Binding-site contacts:
Ligand atom O5 contacts residue ASN350 of chain 1.C at 2.4 Å (h-bond).
Ligand atom O5 contacts residue THR335 of chain 1.C at 4.3 Å.
Ligand atom C8 contacts residue ASN350 of chain 1.C at 4.5 Å.
Ligand atom C3 contacts residue ASN350 of chain 1.C at 3.8 Å.
Ligand atom O5 contacts residue ARG337 of chain 1.C at 4.5 Å.
Ligand atom O5 contacts residue GLY336 of chain 1.C at 4.4 Å.
Ligand atom C5 contacts residue ARG337 of chain 1.C at 3.6 Å.
Ligand atom C7 contacts residue ASN350 of chain 1.C at 3.2 Å.
Ligand atom C6 contacts residue ARG337 of chain 1.C at 3.7 Å.
Ligand atom C5 contacts residue ASN350 of chain 1.C at 3.7 Å.
Ligand atom C5 contacts residue PHE348 of chain 1.C at 4.4 Å (hydrophobic).
Ligand atom O6 contacts residue ASN350 of chain 1.C at 4.4 Å.
Ligand atom O4 contacts residue ARG337 of chain 1.C at 4.3 Å.
Ligand atom C6 contacts residue PHE348 of chain 1.C at 3.7 Å (hydrophobic).
Ligand atom C1 contacts residue ASN350 of chain 1.C at 1.4 Å.
Ligand atom C3 contacts residue GLY336 of chain 1.C at 4.4 Å.
Ligand atom C1 contacts residue GLY336 of chain 1.C at 4.1 Å.
Ligand atom O7 contacts residue ASN350 of chain 1.C at 3.0 Å (h-bond).
Ligand atom C4 contacts residue ASN350 of chain 1.C at 4.3 Å.
Ligand atom O7 contacts residue ILE272 of chain 1.C at 3.9 Å.
Ligand atom C2 contacts residue THR335 of chain 1.C at 4.1 Å.
Ligand atom O5 contacts residue PHE348 of chain 1.C at 3.6 Å (h-bond).
Ligand atom O6 contacts residue PHE348 of chain 1.C at 3.4 Å.
Ligand atom C5 contacts residue GLY336 of chain 1.C at 4.0 Å.
Ligand atom N2 contacts residue ASN350 of chain 1.C at 2.9 Å (h-bond).
Ligand atom N2 contacts residue THR335 of chain 1.C at 3.9 Å.
Ligand atom C1 contacts residue THR335 of chain 1.C at 3.3 Å.
Ligand atom C2 contacts residue ASN350 of chain 1.C at 2.5 Å.

A protein and the small-molecule ligand that binds it are described below.
Small molecule (SMILES): CC(=O)N[C@@H]1[C@@H](O)[C@H](O)[C@@H](CO)O[C@H]1O

Sequence of chain 1.C:
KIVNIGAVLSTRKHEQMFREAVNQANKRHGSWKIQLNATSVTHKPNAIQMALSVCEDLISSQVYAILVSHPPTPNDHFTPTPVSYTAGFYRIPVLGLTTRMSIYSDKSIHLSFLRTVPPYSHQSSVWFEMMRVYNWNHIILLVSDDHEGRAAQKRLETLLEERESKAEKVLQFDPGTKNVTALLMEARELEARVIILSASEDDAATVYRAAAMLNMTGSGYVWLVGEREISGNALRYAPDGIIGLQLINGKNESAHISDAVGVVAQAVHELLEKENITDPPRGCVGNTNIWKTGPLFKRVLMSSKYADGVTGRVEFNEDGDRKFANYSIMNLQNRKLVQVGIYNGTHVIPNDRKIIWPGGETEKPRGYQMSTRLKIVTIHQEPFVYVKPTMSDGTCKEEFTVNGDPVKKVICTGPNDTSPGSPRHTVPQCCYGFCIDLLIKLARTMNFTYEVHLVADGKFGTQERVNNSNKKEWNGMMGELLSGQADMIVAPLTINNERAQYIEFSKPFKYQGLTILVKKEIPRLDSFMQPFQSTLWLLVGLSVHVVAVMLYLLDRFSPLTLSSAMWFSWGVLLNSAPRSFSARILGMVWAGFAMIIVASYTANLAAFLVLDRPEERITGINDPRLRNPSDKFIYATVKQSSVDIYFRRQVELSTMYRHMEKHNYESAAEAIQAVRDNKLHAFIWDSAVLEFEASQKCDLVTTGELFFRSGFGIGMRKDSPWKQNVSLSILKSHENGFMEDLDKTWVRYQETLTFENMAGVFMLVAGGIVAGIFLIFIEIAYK